This protein binds this small molecule.
Small molecule (SMILES): O=C(O)Cc1c(-c2ccccc2)c2cc(Cl)ccc2[nH]c1=O

Binding-site contacts:
Ligand atom O3 contacts residue GLU191 of chain 1.D at 3.0 Å (salt-bridge).
Ligand atom C17 contacts residue GLU191 of chain 1.D at 3.6 Å.
Ligand atom C17 contacts residue THR195 of chain 1.D at 3.5 Å.
Ligand atom O3 contacts residue ALA190 of chain 1.D at 3.9 Å.
Ligand atom CL contacts residue THR145 of chain 1.B at 3.8 Å.
Ligand atom O2 contacts residue HIS192 of chain 1.D at 3.1 Å (h-bond).
Ligand atom C3 contacts residue LYS48 of chain 1.A at 3.9 Å.
Ligand atom C11 contacts residue MET199 of chain 1.D at 3.9 Å (hydrophobic).
Ligand atom C14 contacts residue LYS48 of chain 1.A at 3.6 Å.
Ligand atom O1 contacts residue GLN116 of chain 1.B at 2.8 Å (h-bond).
Ligand atom C15 contacts residue TRP17 of chain 1.A at 3.6 Å (hydrophobic).
Ligand atom C15 contacts residue LYS48 of chain 1.A at 3.6 Å.
Ligand atom C13 contacts residue LYS48 of chain 1.A at 3.5 Å.
Ligand atom C11 contacts residue ILE50 of chain 1.A at 3.9 Å (hydrophobic).
Ligand atom C17 contacts residue HIS192 of chain 1.D at 3.9 Å.
Ligand atom C16 contacts residue THR146 of chain 1.B at 3.6 Å.
Ligand atom O2 contacts residue GLU191 of chain 1.D at 3.4 Å (salt-bridge).
Ligand atom C11 contacts residue GLN189 of chain 1.D at 3.9 Å.
Ligand atom C9 contacts residue ALA149 of chain 1.B at 3.9 Å (hydrophobic).
Ligand atom CL contacts residue TYR8 of chain 1.A at 3.5 Å.
Ligand atom C2 contacts residue THR195 of chain 1.D at 3.5 Å.
Ligand atom C15 contacts residue THR146 of chain 1.B at 3.6 Å.
Ligand atom C6 contacts residue LYS48 of chain 1.A at 3.4 Å.
Ligand atom N contacts residue LYS48 of chain 1.A at 3.5 Å.
Ligand atom CL contacts residue ALA149 of chain 1.B at 3.5 Å.
Ligand atom O1 contacts residue HIS192 of chain 1.D at 3.5 Å.
Ligand atom O2 contacts residue THR195 of chain 1.D at 2.7 Å (h-bond).
Ligand atom C16 contacts residue LYS48 of chain 1.A at 3.6 Å.
Ligand atom O3 contacts residue LYS48 of chain 1.A at 2.9 Å (salt-bridge).
Ligand atom C7 contacts residue LYS48 of chain 1.A at 3.9 Å.
Ligand atom C13 contacts residue ALA149 of chain 1.B at 3.8 Å (hydrophobic).
Ligand atom N contacts residue GLN116 of chain 1.B at 3.3 Å (h-bond).
Ligand atom C10 contacts residue MET199 of chain 1.D at 3.8 Å (hydrophobic).
Ligand atom O2 contacts residue ALA190 of chain 1.D at 3.6 Å.
Ligand atom C5 contacts residue THR146 of chain 1.B at 3.8 Å.
Ligand atom C1 contacts residue LYS48 of chain 1.A at 3.8 Å.
Ligand atom C9 contacts residue ALA150 of chain 1.B at 3.6 Å (hydrophobic).
Ligand atom C5 contacts residue LYS48 of chain 1.A at 3.4 Å.
Ligand atom C16 contacts residue TRP17 of chain 1.A at 3.6 Å (hydrophobic).
Ligand atom C7 contacts residue GLN116 of chain 1.B at 3.2 Å.

Sequence of chain 1.D:
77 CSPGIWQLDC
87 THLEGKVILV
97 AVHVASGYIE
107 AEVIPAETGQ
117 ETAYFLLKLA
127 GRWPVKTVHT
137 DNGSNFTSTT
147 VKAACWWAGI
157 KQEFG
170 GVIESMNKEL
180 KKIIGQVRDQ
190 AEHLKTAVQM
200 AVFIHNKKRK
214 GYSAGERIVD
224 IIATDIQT

Sequence of chain 1.A:
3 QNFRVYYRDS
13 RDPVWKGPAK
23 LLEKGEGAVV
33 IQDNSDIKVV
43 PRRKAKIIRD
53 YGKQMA

Sequence of chain 1.B:
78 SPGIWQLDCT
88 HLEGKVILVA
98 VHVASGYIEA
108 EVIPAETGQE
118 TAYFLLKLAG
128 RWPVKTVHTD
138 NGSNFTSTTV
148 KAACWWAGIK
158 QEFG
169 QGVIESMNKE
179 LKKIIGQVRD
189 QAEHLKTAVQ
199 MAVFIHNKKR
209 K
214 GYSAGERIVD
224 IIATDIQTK